Sequence of chain 1.B:
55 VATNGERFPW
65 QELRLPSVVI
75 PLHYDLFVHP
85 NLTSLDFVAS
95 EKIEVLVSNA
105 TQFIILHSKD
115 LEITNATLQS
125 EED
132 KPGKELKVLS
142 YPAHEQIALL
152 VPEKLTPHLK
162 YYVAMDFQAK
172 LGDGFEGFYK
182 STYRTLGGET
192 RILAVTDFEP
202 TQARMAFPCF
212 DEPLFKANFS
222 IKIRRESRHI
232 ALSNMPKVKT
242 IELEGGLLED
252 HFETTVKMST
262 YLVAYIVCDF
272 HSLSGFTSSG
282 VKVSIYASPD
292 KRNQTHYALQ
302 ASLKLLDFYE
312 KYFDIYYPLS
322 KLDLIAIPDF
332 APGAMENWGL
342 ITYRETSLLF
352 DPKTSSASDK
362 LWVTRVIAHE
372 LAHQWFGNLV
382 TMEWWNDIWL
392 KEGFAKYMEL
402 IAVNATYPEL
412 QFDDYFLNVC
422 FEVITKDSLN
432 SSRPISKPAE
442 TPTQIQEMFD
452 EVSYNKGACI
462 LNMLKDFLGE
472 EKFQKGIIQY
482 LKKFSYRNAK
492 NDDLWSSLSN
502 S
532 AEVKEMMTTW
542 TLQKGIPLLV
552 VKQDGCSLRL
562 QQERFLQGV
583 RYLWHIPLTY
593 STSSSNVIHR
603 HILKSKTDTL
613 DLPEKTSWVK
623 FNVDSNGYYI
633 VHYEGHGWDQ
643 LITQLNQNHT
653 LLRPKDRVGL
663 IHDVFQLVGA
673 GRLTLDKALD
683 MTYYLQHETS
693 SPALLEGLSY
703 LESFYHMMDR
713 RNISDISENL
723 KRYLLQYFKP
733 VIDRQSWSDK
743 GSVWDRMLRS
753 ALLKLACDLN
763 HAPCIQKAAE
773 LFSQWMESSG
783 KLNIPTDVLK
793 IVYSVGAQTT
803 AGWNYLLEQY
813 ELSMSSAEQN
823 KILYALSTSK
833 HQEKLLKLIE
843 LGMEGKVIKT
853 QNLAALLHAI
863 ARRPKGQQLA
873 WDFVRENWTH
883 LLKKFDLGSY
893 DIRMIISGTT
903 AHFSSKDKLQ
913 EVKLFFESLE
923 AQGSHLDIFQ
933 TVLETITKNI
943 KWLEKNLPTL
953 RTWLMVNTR

The protein below binds the small molecule below.
Small molecule (SMILES): CC(=O)N[C@H]1[C@H](O[C@H]2[C@H](O)[C@@H](NC(C)=O)CO[C@@H]2CO)O[C@H](CO)[C@@H](O)[C@@H]1O

Binding-site contacts:
Ligand atom C2 contacts residue THR256 of chain 1.B at 4.2 Å.
Ligand atom C8 contacts residue HIS77 of chain 1.B at 3.6 Å.
Ligand atom O5 contacts residue LYS258 of chain 1.B at 3.3 Å (salt-bridge).
Ligand atom O6 contacts residue LYS258 of chain 1.B at 3.4 Å (salt-bridge).
Ligand atom O7 contacts residue THR255 of chain 1.B at 3.6 Å.
Ligand atom C8 contacts residue TYR487 of chain 1.B at 3.3 Å (hydrophobic).
Ligand atom C5 contacts residue ASN219 of chain 1.B at 3.7 Å.
Ligand atom C8 contacts residue THR255 of chain 1.B at 3.9 Å.
Ligand atom O6 contacts residue TYR487 of chain 1.B at 4.3 Å.
Ligand atom O5 contacts residue ASN219 of chain 1.B at 2.4 Å (h-bond).
Ligand atom C6 contacts residue LYS258 of chain 1.B at 3.7 Å.
Ligand atom C7 contacts residue ASN219 of chain 1.B at 3.8 Å.
Ligand atom C8 contacts residue ASN219 of chain 1.B at 4.5 Å.
Ligand atom C1 contacts residue THR256 of chain 1.B at 3.7 Å.
Ligand atom C4 contacts residue ASN219 of chain 1.B at 4.3 Å.
Ligand atom C1 contacts residue ASN219 of chain 1.B at 1.4 Å.
Ligand atom C3 contacts residue ASN219 of chain 1.B at 3.9 Å.
Ligand atom C1 contacts residue VAL257 of chain 1.B at 4.3 Å (hydrophobic).
Ligand atom C5 contacts residue LYS258 of chain 1.B at 3.9 Å.
Ligand atom C2 contacts residue ASN219 of chain 1.B at 2.6 Å.
Ligand atom C1 contacts residue LYS258 of chain 1.B at 4.1 Å.
Ligand atom O5 contacts residue THR256 of chain 1.B at 4.2 Å.
Ligand atom O5 contacts residue VAL257 of chain 1.B at 3.8 Å.
Ligand atom N2 contacts residue ASN219 of chain 1.B at 3.1 Å (h-bond).
Ligand atom O6 contacts residue VAL257 of chain 1.B at 3.6 Å.
Ligand atom O7 contacts residue ASN219 of chain 1.B at 4.3 Å.
Ligand atom C7 contacts residue THR255 of chain 1.B at 3.8 Å.